The small molecule below binds the protein below.
Small molecule (SMILES): Cc1cc(CCCCCOc2c(Cl)cc(C3=NCCO3)cc2Cl)on1

Sequence of chain 30.A:
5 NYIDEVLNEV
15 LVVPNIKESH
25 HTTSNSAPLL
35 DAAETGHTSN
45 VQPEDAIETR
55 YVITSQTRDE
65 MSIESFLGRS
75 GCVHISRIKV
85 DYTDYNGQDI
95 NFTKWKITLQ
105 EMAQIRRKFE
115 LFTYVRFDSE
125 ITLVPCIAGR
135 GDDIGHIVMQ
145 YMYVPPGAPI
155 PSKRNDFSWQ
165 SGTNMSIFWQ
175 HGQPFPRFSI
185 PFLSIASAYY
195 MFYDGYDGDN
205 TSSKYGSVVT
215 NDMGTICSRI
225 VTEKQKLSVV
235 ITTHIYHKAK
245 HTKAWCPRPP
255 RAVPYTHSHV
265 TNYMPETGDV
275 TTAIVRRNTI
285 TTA

Binding-site contacts:
Ligand atom C4 contacts residue LEU103 of chain 30.A at 3.4 Å (hydrophobic).
Ligand atom C2A contacts residue ILE220 of chain 30.A at 3.8 Å (hydrophobic).
Ligand atom C4B contacts residue ILE125 of chain 30.A at 3.9 Å (hydrophobic).
Ligand atom C5B contacts residue ILE125 of chain 30.A at 3.9 Å (hydrophobic).
Ligand atom C31 contacts residue GLN104 of chain 30.A at 3.6 Å.
Ligand atom C2A contacts residue PHE182 of chain 30.A at 4.2 Å (hydrophobic).
Ligand atom O1B contacts residue ILE125 of chain 30.A at 3.5 Å.
Ligand atom C5 contacts residue LEU103 of chain 30.A at 3.8 Å (hydrophobic).
Ligand atom N3A contacts residue LEU127 of chain 30.A at 4.1 Å.
Ligand atom C4A contacts residue LEU127 of chain 30.A at 4.0 Å (hydrophobic).
Ligand atom C5A contacts residue TYR145 of chain 30.A at 3.8 Å (hydrophobic).
Ligand atom O1 contacts residue MET217 of chain 30.A at 4.2 Å.
Ligand atom C1B contacts residue ILE125 of chain 30.A at 3.1 Å (hydrophobic).
Ligand atom C4A contacts residue TYR145 of chain 30.A at 3.3 Å (hydrophobic).
Ligand atom C4C contacts residue MET217 of chain 30.A at 4.2 Å (hydrophobic).
Ligand atom C3 contacts residue LEU103 of chain 30.A at 4.1 Å (hydrophobic).
Ligand atom O1A contacts residue TYR147 of chain 30.A at 4.0 Å.
Ligand atom C4A contacts residue ILE220 of chain 30.A at 4.1 Å (hydrophobic).
Ligand atom C5B contacts residue TYR147 of chain 30.A at 3.9 Å (hydrophobic).
Ligand atom N2 contacts residue THR102 of chain 30.A at 4.2 Å.
Ligand atom C6B contacts residue ILE125 of chain 30.A at 3.6 Å (hydrophobic).
Ligand atom C2B contacts residue ILE125 of chain 30.A at 3.1 Å (hydrophobic).
Ligand atom CL1 contacts residue ILE125 of chain 30.A at 3.5 Å.
Ligand atom C1C contacts residue LEU103 of chain 30.A at 4.1 Å (hydrophobic).
Ligand atom CL2 contacts residue ILE184 of chain 30.A at 3.9 Å.
Ligand atom CL1 contacts residue ILE239 of chain 30.A at 3.8 Å.
Ligand atom C3B contacts residue ILE125 of chain 30.A at 3.5 Å (hydrophobic).
Ligand atom C5A contacts residue ILE220 of chain 30.A at 3.9 Å (hydrophobic).
Ligand atom CL2 contacts residue LEU187 of chain 30.A at 3.9 Å.
Ligand atom C4B contacts residue ILE220 of chain 30.A at 4.0 Å (hydrophobic).
Ligand atom C2C contacts residue MET217 of chain 30.A at 3.7 Å (hydrophobic).
Ligand atom C5A contacts residue MET146 of chain 30.A at 3.7 Å (hydrophobic).
Ligand atom N2 contacts residue ASN215 of chain 30.A at 3.7 Å.
Ligand atom C6B contacts residue ILE184 of chain 30.A at 4.1 Å (hydrophobic).
Ligand atom CL2 contacts residue TYR147 of chain 30.A at 3.4 Å.
Ligand atom C3B contacts residue ILE220 of chain 30.A at 4.2 Å (hydrophobic).
Ligand atom C5A contacts residue TYR147 of chain 30.A at 4.1 Å (hydrophobic).
Ligand atom C31 contacts residue MET195 of chain 30.A at 3.5 Å (hydrophobic).
Ligand atom N3A contacts residue PHE182 of chain 30.A at 4.0 Å.
Ligand atom O1A contacts residue ILE220 of chain 30.A at 3.6 Å.